The protein below binds the small molecule below.
Small molecule (SMILES): Nc1ncnc2c1ncn2[C@@H]1O[C@H](CO[P](=O)(O)O[C@H]2[C@@H](O)[C@H](n3cnc4c(N)ncnc43)O[C@@H]2CO[P](=O)(O)O[C@H]2[C@@H](O)[C@H](n3cnc4c(N)ncnc43)O[C@@H]2COP(=O)(O)O)[C@@H](O)[C@H]1O

Binding-site contacts:
Ligand atom C6 contacts residue U2 of chain 57.C at 4.1 Å.
Ligand atom N6 contacts residue U1 of chain 57.C at 2.8 Å (h-bond).
Ligand atom N6 contacts residue U2 of chain 57.C at 4.2 Å.
Ligand atom C2 contacts residue U3 of chain 57.C at 3.0 Å.
Ligand atom N6 contacts residue U3 of chain 57.C at 3.0 Å (h-bond).
Ligand atom C6 contacts residue U1 of chain 57.C at 3.6 Å.
Ligand atom C4 contacts residue U2 of chain 57.C at 4.3 Å.
Ligand atom N3 contacts residue U3 of chain 57.C at 4.2 Å.
Ligand atom N1 contacts residue U2 of chain 57.C at 3.5 Å (h-bond).
Ligand atom C6 contacts residue U3 of chain 57.C at 3.3 Å.
Ligand atom C2 contacts residue U1 of chain 57.C at 3.5 Å.
Ligand atom C2 contacts residue U2 of chain 57.C at 3.2 Å.
Ligand atom N1 contacts residue U3 of chain 57.C at 2.7 Å (h-bond).
Ligand atom N1 contacts residue U1 of chain 57.C at 2.8 Å (h-bond).
Ligand atom N3 contacts residue U2 of chain 57.C at 3.7 Å.